Sequence of chain 1.B:
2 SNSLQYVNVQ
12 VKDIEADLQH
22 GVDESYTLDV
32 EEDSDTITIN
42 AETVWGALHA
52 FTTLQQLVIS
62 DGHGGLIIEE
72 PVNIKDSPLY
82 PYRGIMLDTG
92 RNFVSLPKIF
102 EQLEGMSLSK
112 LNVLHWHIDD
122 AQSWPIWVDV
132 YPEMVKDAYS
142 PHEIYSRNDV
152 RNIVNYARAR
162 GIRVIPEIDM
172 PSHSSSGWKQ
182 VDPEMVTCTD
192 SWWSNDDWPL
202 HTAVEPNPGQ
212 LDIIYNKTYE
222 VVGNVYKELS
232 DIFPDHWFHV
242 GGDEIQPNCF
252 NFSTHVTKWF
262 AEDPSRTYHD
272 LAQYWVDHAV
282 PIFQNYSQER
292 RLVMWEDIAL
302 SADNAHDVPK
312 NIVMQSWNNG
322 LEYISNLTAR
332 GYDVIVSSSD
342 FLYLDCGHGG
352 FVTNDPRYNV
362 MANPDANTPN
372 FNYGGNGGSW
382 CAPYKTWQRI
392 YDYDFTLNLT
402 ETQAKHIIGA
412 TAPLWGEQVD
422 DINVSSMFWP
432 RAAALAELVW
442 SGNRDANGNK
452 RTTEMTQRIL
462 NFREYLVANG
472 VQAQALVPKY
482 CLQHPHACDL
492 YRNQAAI

This small molecule binds to this protein.
Small molecule (SMILES): OC[C@H]1O[C@H](O)[C@@H](O)[C@@H](O)[C@@H]1O

Binding-site contacts:
Ligand atom C2 contacts residue PRO486 of chain 1.B at 4.2 Å (hydrophobic).
Ligand atom C2 contacts residue THR60 of chain 1.A at 2.2 Å.
Ligand atom O6 contacts residue GLY2 of chain 1.A at 3.7 Å.
Ligand atom O3 contacts residue THR60 of chain 1.A at 4.1 Å.
Ligand atom O2 contacts residue THR60 of chain 1.A at 3.5 Å (h-bond).
Ligand atom O2 contacts residue ALA62 of chain 1.A at 3.5 Å.
Ligand atom O6 contacts residue THR60 of chain 1.A at 4.2 Å.
Ligand atom O5 contacts residue GLU61 of chain 1.A at 4.2 Å.
Ligand atom C6 contacts residue THR60 of chain 1.A at 4.2 Å.
Ligand atom C4 contacts residue THR60 of chain 1.A at 3.5 Å.
Ligand atom O2 contacts residue PRO486 of chain 1.B at 4.0 Å.
Ligand atom C1 contacts residue GLU61 of chain 1.A at 3.6 Å.
Ligand atom C3 contacts residue THR60 of chain 1.A at 2.8 Å.
Ligand atom O4 contacts residue THR60 of chain 1.A at 4.5 Å.
Ligand atom C5 contacts residue THR60 of chain 1.A at 2.8 Å.
Ligand atom C1 contacts residue THR60 of chain 1.A at 1.4 Å.
Ligand atom O5 contacts residue THR60 of chain 1.A at 2.4 Å (h-bond).
Ligand atom O2 contacts residue GLU61 of chain 1.A at 4.3 Å.
Ligand atom C2 contacts residue GLU61 of chain 1.A at 4.5 Å.

Sequence of chain 1.A:
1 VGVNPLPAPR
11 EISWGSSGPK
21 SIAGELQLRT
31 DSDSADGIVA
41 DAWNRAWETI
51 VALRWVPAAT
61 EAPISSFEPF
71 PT